Binding-site contacts:
Ligand atom OAB contacts residue PHE183 of chain 1.B at 3.6 Å.
Ligand atom OAD contacts residue PHE183 of chain 1.B at 3.4 Å.
Ligand atom CAQ contacts residue PHE183 of chain 1.B at 3.6 Å (hydrophobic).
Ligand atom OAC contacts residue PRO188 of chain 1.B at 3.5 Å.
Ligand atom OAP contacts residue PHE183 of chain 1.B at 3.7 Å.
Ligand atom CAV contacts residue HIS242 of chain 1.B at 3.4 Å.
Ligand atom CAL contacts residue HIS242 of chain 1.B at 3.1 Å.
Ligand atom CAW contacts residue HIS242 of chain 1.B at 3.7 Å.
Ligand atom OAC contacts residue PRO192 of chain 1.B at 3.1 Å.
Ligand atom OAD contacts residue TYR187 of chain 1.B at 3.6 Å.
Ligand atom CAW contacts residue VAL158 of chain 1.B at 3.9 Å (hydrophobic).
Ligand atom OAB contacts residue SER102 of chain 1.B at 2.9 Å (h-bond).
Ligand atom OAP contacts residue SER102 of chain 1.B at 3.2 Å (h-bond).
Ligand atom CAA contacts residue LEU33 of chain 1.B at 3.8 Å (hydrophobic).
Ligand atom OAB contacts residue GLY32 of chain 1.B at 3.1 Å (h-bond).
Ligand atom OAB contacts residue SER103 of chain 1.B at 3.7 Å.
Ligand atom CAO contacts residue VAL158 of chain 1.B at 3.5 Å (hydrophobic).
Ligand atom CAF contacts residue LEU132 of chain 1.B at 3.9 Å (hydrophobic).
Ligand atom CAF contacts residue LEU135 of chain 1.B at 3.5 Å (hydrophobic).
Ligand atom CAR contacts residue PRO128 of chain 1.B at 4.0 Å (hydrophobic).
Ligand atom CAO contacts residue HIS242 of chain 1.B at 3.2 Å.
Ligand atom CAV contacts residue SER102 of chain 1.B at 3.4 Å.
Ligand atom CAU contacts residue PHE183 of chain 1.B at 3.7 Å (hydrophobic).
Ligand atom CAI contacts residue LEU135 of chain 1.B at 3.9 Å (hydrophobic).
Ligand atom CAW contacts residue PHE221 of chain 1.B at 3.7 Å (hydrophobic).
Ligand atom CAS contacts residue PHE183 of chain 1.B at 3.6 Å (hydrophobic).
Ligand atom CAT contacts residue SER102 of chain 1.B at 3.8 Å.
Ligand atom CAN contacts residue VAL158 of chain 1.B at 3.9 Å (hydrophobic).
Ligand atom CAH contacts residue ILE191 of chain 1.B at 3.7 Å (hydrophobic).
Ligand atom OAE contacts residue VAL158 of chain 1.B at 3.3 Å.
Ligand atom CAJ contacts residue LEU132 of chain 1.B at 4.0 Å (hydrophobic).
Ligand atom CAU contacts residue SER102 of chain 1.B at 3.2 Å.
Ligand atom CAM contacts residue HIS242 of chain 1.B at 3.3 Å.
Ligand atom CAK contacts residue LEU132 of chain 1.B at 3.9 Å (hydrophobic).
Ligand atom OAD contacts residue SER103 of chain 1.B at 3.3 Å.
Ligand atom CAL contacts residue SER102 of chain 1.B at 3.9 Å.
Ligand atom OAE contacts residue PHE221 of chain 1.B at 3.6 Å.
Ligand atom CAS contacts residue SER102 of chain 1.B at 4.0 Å.
Ligand atom CAI contacts residue PRO128 of chain 1.B at 4.0 Å (hydrophobic).
Ligand atom CAQ contacts residue SER102 of chain 1.B at 2.7 Å.

This small molecule binds to this protein.
Small molecule (SMILES): C[C@H]1CCC[C@@H](O)CCC/C=C/c2cc(O)cc(O)c2C(=O)O1

Sequence of chain 1.B:
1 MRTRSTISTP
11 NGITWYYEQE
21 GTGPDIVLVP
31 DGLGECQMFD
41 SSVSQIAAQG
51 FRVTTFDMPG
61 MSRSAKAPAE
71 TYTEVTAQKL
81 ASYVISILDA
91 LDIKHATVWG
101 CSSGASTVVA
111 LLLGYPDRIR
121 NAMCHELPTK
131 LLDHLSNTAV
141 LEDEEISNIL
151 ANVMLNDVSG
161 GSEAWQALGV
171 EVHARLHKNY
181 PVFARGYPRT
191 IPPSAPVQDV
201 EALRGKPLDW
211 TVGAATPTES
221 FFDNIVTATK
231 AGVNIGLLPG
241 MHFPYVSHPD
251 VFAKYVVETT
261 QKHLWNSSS